Sequence of chain 1.A:
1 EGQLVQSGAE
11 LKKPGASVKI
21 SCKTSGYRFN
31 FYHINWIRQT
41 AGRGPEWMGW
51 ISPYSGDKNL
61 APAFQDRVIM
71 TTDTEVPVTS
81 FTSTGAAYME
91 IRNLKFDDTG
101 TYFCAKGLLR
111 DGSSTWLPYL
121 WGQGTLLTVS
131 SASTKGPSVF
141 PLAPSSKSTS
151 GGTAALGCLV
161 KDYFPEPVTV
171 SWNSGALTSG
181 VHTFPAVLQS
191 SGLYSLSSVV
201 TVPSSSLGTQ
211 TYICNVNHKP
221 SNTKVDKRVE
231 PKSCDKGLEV

Sequence of chain 1.B:
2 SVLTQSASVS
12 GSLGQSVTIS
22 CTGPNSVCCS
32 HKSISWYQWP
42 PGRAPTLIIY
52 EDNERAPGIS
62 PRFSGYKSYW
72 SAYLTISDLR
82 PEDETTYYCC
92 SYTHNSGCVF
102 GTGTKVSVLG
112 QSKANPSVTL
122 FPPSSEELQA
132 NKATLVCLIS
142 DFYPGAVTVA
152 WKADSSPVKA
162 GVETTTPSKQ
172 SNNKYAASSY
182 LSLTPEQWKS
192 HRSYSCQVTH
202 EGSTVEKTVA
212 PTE

Binding-site contacts:
Ligand atom O3 contacts residue TYR119 of chain 1.A at 4.0 Å.
Ligand atom O7 contacts residue GLU1 of chain 1.A at 3.1 Å (salt-bridge).
Ligand atom C1 contacts residue ASN101 of chain 1.D at 1.4 Å.
Ligand atom O6 contacts residue MET102 of chain 1.D at 3.3 Å.
Ligand atom C2 contacts residue GLU1 of chain 1.A at 3.9 Å.
Ligand atom C8 contacts residue LEU109 of chain 1.A at 3.9 Å (hydrophobic).
Ligand atom C5 contacts residue GLU1 of chain 1.A at 4.3 Å.
Ligand atom C7 contacts residue LEU108 of chain 1.A at 3.8 Å (hydrophobic).
Ligand atom O5 contacts residue ASN101 of chain 1.D at 2.3 Å (h-bond).
Ligand atom C7 contacts residue PRO58 of chain 1.B at 4.3 Å (hydrophobic).
Ligand atom O7 contacts residue LEU108 of chain 1.A at 2.9 Å (h-bond).
Ligand atom C7 contacts residue GLU1 of chain 1.A at 3.8 Å.
Ligand atom O6 contacts residue GLU1 of chain 1.A at 4.1 Å.
Ligand atom C8 contacts residue GLU1 of chain 1.A at 4.1 Å.
Ligand atom N2 contacts residue GLU1 of chain 1.A at 4.1 Å.
Ligand atom C6 contacts residue GLN106 of chain 1.D at 4.2 Å.
Ligand atom C1 contacts residue TYR32 of chain 1.A at 3.9 Å (hydrophobic).
Ligand atom C8 contacts residue GLU97 of chain 1.D at 3.6 Å.
Ligand atom C6 contacts residue GLU1 of chain 1.A at 3.5 Å.
Ligand atom O7 contacts residue TYR119 of chain 1.A at 4.3 Å.
Ligand atom C3 contacts residue ASN101 of chain 1.D at 3.8 Å.
Ligand atom O5 contacts residue MET102 of chain 1.D at 4.3 Å.
Ligand atom C2 contacts residue ASN101 of chain 1.D at 2.5 Å.
Ligand atom C7 contacts residue ASN101 of chain 1.D at 3.4 Å.
Ligand atom C7 contacts residue LEU109 of chain 1.A at 3.7 Å (hydrophobic).
Ligand atom O6 contacts residue PRO58 of chain 1.B at 4.0 Å.
Ligand atom O7 contacts residue GLY26 of chain 1.A at 4.2 Å.
Ligand atom C4 contacts residue ASN101 of chain 1.D at 4.2 Å.
Ligand atom C6 contacts residue MET102 of chain 1.D at 3.7 Å (hydrophobic).
Ligand atom N2 contacts residue ASN101 of chain 1.D at 3.0 Å (h-bond).
Ligand atom O7 contacts residue LEU109 of chain 1.A at 3.2 Å.
Ligand atom N2 contacts residue LEU108 of chain 1.A at 4.1 Å.
Ligand atom O5 contacts residue GLU1 of chain 1.A at 4.2 Å.
Ligand atom C8 contacts residue ASN101 of chain 1.D at 3.5 Å.
Ligand atom C6 contacts residue LYS93 of chain 1.D at 4.2 Å.
Ligand atom C5 contacts residue ASN101 of chain 1.D at 3.6 Å.
Ligand atom O7 contacts residue ASN101 of chain 1.D at 4.3 Å.
Ligand atom O3 contacts residue GLU1 of chain 1.A at 3.0 Å (salt-bridge).
Ligand atom C8 contacts residue PRO58 of chain 1.B at 3.6 Å (hydrophobic).
Ligand atom O6 contacts residue GLN106 of chain 1.D at 2.9 Å (h-bond).

A small-molecule ligand and the protein it binds are described below.
Small molecule (SMILES): CC(=O)N[C@H]1[C@H](O[C@H]2[C@H](O)[C@@H](NC(C)=O)CO[C@@H]2CO)O[C@H](CO)[C@@H](O[C@@H]2O[C@H](CO)[C@@H](O)[C@H](O)[C@@H]2O)[C@@H]1O

Sequence of chain 1.D:
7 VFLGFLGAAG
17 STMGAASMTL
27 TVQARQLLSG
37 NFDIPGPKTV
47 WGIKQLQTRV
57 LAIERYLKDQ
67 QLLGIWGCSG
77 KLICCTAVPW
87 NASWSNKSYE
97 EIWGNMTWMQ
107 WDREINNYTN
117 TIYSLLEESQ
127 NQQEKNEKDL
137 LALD